Sequence of chain 1.D:
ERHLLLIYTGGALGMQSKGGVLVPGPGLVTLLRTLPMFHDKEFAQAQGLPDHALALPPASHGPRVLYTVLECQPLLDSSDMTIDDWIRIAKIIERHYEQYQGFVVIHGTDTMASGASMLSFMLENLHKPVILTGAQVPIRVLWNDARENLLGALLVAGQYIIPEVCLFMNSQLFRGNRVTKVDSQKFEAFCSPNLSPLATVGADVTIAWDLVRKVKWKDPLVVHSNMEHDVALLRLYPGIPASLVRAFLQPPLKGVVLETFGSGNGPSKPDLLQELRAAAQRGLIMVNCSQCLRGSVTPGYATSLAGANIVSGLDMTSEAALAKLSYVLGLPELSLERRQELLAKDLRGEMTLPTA

Binding-site contacts:
Ligand atom OD1 contacts residue ALA42 of chain 1.A at 2.9 Å (h-bond).
Ligand atom CB contacts residue ASP140 of chain 1.A at 3.7 Å.
Ligand atom CG contacts residue THR139 of chain 1.A at 3.0 Å.
Ligand atom ND2 contacts residue ALA42 of chain 1.A at 3.2 Å.
Ligand atom C contacts residue SER108 of chain 1.A at 3.5 Å.
Ligand atom OD1 contacts residue THR139 of chain 1.A at 3.1 Å (h-bond).
Ligand atom CB contacts residue THR139 of chain 1.A at 3.4 Å.
Ligand atom O contacts residue SER108 of chain 1.A at 2.8 Å (h-bond).
Ligand atom OD1 contacts residue GLY138 of chain 1.A at 3.3 Å.
Ligand atom ND2 contacts residue TYR331 of chain 1.D at 3.6 Å (h-bond).
Ligand atom OXT contacts residue THR139 of chain 1.A at 3.2 Å (h-bond).
Ligand atom CA contacts residue ASP140 of chain 1.A at 3.7 Å.
Ligand atom ND2 contacts residue GLN166 of chain 1.A at 3.7 Å.
Ligand atom OXT contacts residue ASP107 of chain 1.A at 3.9 Å.
Ligand atom O contacts residue GLY138 of chain 1.A at 3.3 Å.
Ligand atom ND2 contacts residue ALA165 of chain 1.A at 2.8 Å (h-bond).
Ligand atom CB contacts residue TYR331 of chain 1.D at 3.5 Å (hydrophobic).
Ligand atom O contacts residue ASP107 of chain 1.A at 3.5 Å.
Ligand atom N contacts residue TYR331 of chain 1.D at 3.5 Å.
Ligand atom N contacts residue ASN295 of chain 1.D at 3.8 Å.
Ligand atom OXT contacts residue GLY138 of chain 1.A at 3.4 Å.
Ligand atom N contacts residue ASP140 of chain 1.A at 2.8 Å (salt-bridge).
Ligand atom O contacts residue MET45 of chain 1.A at 3.7 Å.
Ligand atom CA contacts residue TYR331 of chain 1.D at 3.7 Å (hydrophobic).
Ligand atom ND2 contacts residue THR139 of chain 1.A at 3.0 Å (h-bond).
Ligand atom CG contacts residue TYR331 of chain 1.D at 3.8 Å (hydrophobic).
Ligand atom N contacts residue ASP107 of chain 1.A at 2.8 Å (salt-bridge).
Ligand atom CA contacts residue ASP107 of chain 1.A at 3.6 Å.
Ligand atom OXT contacts residue SER108 of chain 1.A at 2.6 Å (h-bond).
Ligand atom OXT contacts residue ASP140 of chain 1.A at 3.0 Å (salt-bridge).
Ligand atom C contacts residue GLY138 of chain 1.A at 3.5 Å.
Ligand atom CG contacts residue ALA165 of chain 1.A at 3.6 Å (hydrophobic).
Ligand atom C contacts residue THR139 of chain 1.A at 3.8 Å.
Ligand atom CG contacts residue ALA42 of chain 1.A at 3.2 Å (hydrophobic).
Ligand atom OD1 contacts residue GLY41 of chain 1.A at 3.9 Å.
Ligand atom C contacts residue ASP107 of chain 1.A at 3.6 Å.
Ligand atom O contacts residue GLY41 of chain 1.A at 3.5 Å.
Ligand atom O contacts residue ALA42 of chain 1.A at 4.0 Å.
Ligand atom OD1 contacts residue ALA165 of chain 1.A at 3.6 Å.
Ligand atom C contacts residue ASP140 of chain 1.A at 3.7 Å.

Sequence of chain 1.A:
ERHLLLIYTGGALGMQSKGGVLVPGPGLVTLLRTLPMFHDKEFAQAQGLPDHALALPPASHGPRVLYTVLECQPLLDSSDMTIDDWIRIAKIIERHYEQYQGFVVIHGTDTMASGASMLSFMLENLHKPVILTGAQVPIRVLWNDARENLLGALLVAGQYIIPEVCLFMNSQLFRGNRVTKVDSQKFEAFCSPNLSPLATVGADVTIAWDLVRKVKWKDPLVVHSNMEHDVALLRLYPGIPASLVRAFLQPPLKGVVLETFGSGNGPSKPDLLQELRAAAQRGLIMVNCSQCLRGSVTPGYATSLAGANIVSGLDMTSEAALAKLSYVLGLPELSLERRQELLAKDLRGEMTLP

A protein and the small-molecule ligand that binds it are described below.
Small molecule (SMILES): NC(=O)C[C@H](N)C(=O)O